Sequence of chain 1.A:
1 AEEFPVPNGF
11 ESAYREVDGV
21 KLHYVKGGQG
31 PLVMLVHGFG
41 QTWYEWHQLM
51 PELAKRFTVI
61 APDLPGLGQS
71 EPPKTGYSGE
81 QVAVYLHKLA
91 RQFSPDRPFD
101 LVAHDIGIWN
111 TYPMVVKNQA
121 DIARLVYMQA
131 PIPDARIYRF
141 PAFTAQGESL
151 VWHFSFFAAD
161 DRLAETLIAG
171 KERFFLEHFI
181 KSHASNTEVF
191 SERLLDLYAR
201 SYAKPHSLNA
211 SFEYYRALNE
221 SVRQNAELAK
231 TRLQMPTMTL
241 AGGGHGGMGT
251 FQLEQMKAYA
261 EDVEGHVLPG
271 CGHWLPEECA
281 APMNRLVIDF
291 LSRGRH

A protein and the small-molecule ligand that binds it are described below.
Small molecule (SMILES): CC/C=C\C[C@@H](O)[C@H](O)C/C=C\CC=CC/C=C\CCCC(=O)O

Binding-site contacts:
Ligand atom O4 contacts residue SER149 of chain 1.A at 3.6 Å.
Ligand atom C2 contacts residue HIS183 of chain 1.A at 3.7 Å.
Ligand atom C12 contacts residue VAL151 of chain 1.A at 3.7 Å (hydrophobic).
Ligand atom O4 contacts residue LEU150 of chain 1.A at 3.0 Å (h-bond).
Ligand atom C3 contacts residue PHE39 of chain 1.A at 3.9 Å (hydrophobic).
Ligand atom C13 contacts residue VAL151 of chain 1.A at 3.5 Å (hydrophobic).
Ligand atom C10 contacts residue ALA130 of chain 1.A at 3.9 Å (hydrophobic).
Ligand atom C16 contacts residue PHE140 of chain 1.A at 3.8 Å (hydrophobic).
Ligand atom C8 contacts residue HIS153 of chain 1.A at 3.8 Å.
Ligand atom C14 contacts residue VAL151 of chain 1.A at 3.7 Å (hydrophobic).
Ligand atom C4 contacts residue ASP105 of chain 1.A at 3.0 Å.
Ligand atom C9 contacts residue ASP105 of chain 1.A at 3.1 Å.
Ligand atom C14 contacts residue MET248 of chain 1.A at 3.7 Å (hydrophobic).
Ligand atom C8 contacts residue ASP105 of chain 1.A at 3.2 Å.
Ligand atom C1 contacts residue PHE39 of chain 1.A at 3.7 Å (hydrophobic).
Ligand atom C5 contacts residue ASP105 of chain 1.A at 2.4 Å.
Ligand atom C6 contacts residue ASP105 of chain 1.A at 1.4 Å.
Ligand atom C10 contacts residue GLN129 of chain 1.A at 3.5 Å.
Ligand atom C2 contacts residue HIS153 of chain 1.A at 3.6 Å.
Ligand atom O2 contacts residue HIS153 of chain 1.A at 2.8 Å (h-bond).
Ligand atom C5 contacts residue HIS153 of chain 1.A at 3.7 Å.
Ligand atom C9 contacts residue ALA130 of chain 1.A at 3.9 Å (hydrophobic).
Ligand atom C13 contacts residue PRO131 of chain 1.A at 3.5 Å (hydrophobic).
Ligand atom C5 contacts residue HIS273 of chain 1.A at 3.7 Å.
Ligand atom C4 contacts residue HIS273 of chain 1.A at 3.3 Å.
Ligand atom C7 contacts residue HIS153 of chain 1.A at 3.7 Å.
Ligand atom O3 contacts residue PRO141 of chain 1.A at 3.8 Å.
Ligand atom C6 contacts residue TYR215 of chain 1.A at 3.9 Å (hydrophobic).
Ligand atom O2 contacts residue PHE154 of chain 1.A at 3.7 Å.
Ligand atom C7 contacts residue TYR215 of chain 1.A at 3.6 Å (hydrophobic).
Ligand atom C7 contacts residue ASP105 of chain 1.A at 2.4 Å.
Ligand atom O2 contacts residue ASP105 of chain 1.A at 3.6 Å (salt-bridge).
Ligand atom C9 contacts residue GLN129 of chain 1.A at 3.4 Å.
Ligand atom O2 contacts residue TYR215 of chain 1.A at 2.6 Å (h-bond).
Ligand atom C12 contacts residue PRO131 of chain 1.A at 3.8 Å (hydrophobic).
Ligand atom C15 contacts residue MET248 of chain 1.A at 3.6 Å (hydrophobic).
Ligand atom C10 contacts residue MET248 of chain 1.A at 3.8 Å (hydrophobic).
Ligand atom C20 contacts residue LEU150 of chain 1.A at 3.7 Å (hydrophobic).
Ligand atom C1 contacts residue PHE179 of chain 1.A at 3.7 Å (hydrophobic).
Ligand atom O3 contacts residue VAL151 of chain 1.A at 3.7 Å.